The protein below binds the small molecule below.
Small molecule (SMILES): C[C@H]1O[C@@H](n2cnc3c(N)ncnc32)[C@H](O)[C@@H]1O

Sequence of chain 1.F:
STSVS

Binding-site contacts:
Ligand atom C2 contacts residue GLN268 of chain 1.E at 3.9 Å.
Ligand atom C5' contacts residue XOK4 of chain 1.F at 3.6 Å.
Ligand atom O3' contacts residue GLU202 of chain 1.E at 3.1 Å (salt-bridge).
Ligand atom C3' contacts residue GLU202 of chain 1.E at 3.6 Å.
Ligand atom N6 contacts residue TYR269 of chain 1.E at 3.6 Å.
Ligand atom C6 contacts residue LEU270 of chain 1.E at 3.6 Å (hydrophobic).
Ligand atom N7 contacts residue XOK4 of chain 1.F at 3.7 Å.
Ligand atom O2' contacts residue ASN237 of chain 1.E at 3.2 Å (h-bond).
Ligand atom C2 contacts residue ARG310 of chain 1.E at 3.3 Å.
Ligand atom N6 contacts residue PHE107 of chain 1.E at 2.9 Å (h-bond).
Ligand atom O3' contacts residue MET1 of chain 1.AA at 3.5 Å.
Ligand atom C2' contacts residue GLU202 of chain 1.E at 3.1 Å.
Ligand atom N1 contacts residue XOK4 of chain 1.F at 3.6 Å (h-bond).
Ligand atom C5' contacts residue VAL74 of chain 1.E at 3.6 Å (hydrophobic).
Ligand atom N3 contacts residue ILE239 of chain 1.E at 3.8 Å.
Ligand atom C5' contacts residue MET1 of chain 1.AA at 3.9 Å (hydrophobic).
Ligand atom N1 contacts residue ARG310 of chain 1.E at 3.6 Å.
Ligand atom O4' contacts residue XOK4 of chain 1.F at 3.2 Å.
Ligand atom N1 contacts residue TYR269 of chain 1.E at 3.6 Å.
Ligand atom O2' contacts residue ASN200 of chain 1.E at 3.5 Å (h-bond).
Ligand atom N6 contacts residue LEU270 of chain 1.E at 2.7 Å (h-bond).
Ligand atom C5 contacts residue XOK4 of chain 1.F at 3.6 Å.
Ligand atom C4 contacts residue XOK4 of chain 1.F at 3.7 Å.
Ligand atom O2' contacts residue GLU202 of chain 1.E at 2.7 Å (salt-bridge).
Ligand atom C6 contacts residue PHE107 of chain 1.E at 3.8 Å (hydrophobic).
Ligand atom N7 contacts residue PHE107 of chain 1.E at 3.5 Å.
Ligand atom O2' contacts residue ILE239 of chain 1.E at 3.9 Å.
Ligand atom N6 contacts residue XOK4 of chain 1.F at 3.6 Å.
Ligand atom O3' contacts residue LEU175 of chain 1.E at 3.8 Å.
Ligand atom C2 contacts residue XOK4 of chain 1.F at 3.7 Å.
Ligand atom N3 contacts residue ARG310 of chain 1.E at 3.4 Å (salt-bridge).
Ligand atom C3' contacts residue MET1 of chain 1.AA at 3.9 Å (hydrophobic).
Ligand atom N9 contacts residue XOK4 of chain 1.F at 3.9 Å.
Ligand atom C8 contacts residue XOK4 of chain 1.F at 3.7 Å.
Ligand atom O3' contacts residue ASN200 of chain 1.E at 3.0 Å (h-bond).
Ligand atom C8 contacts residue PHE107 of chain 1.E at 3.8 Å (hydrophobic).
Ligand atom N3 contacts residue XOK4 of chain 1.F at 3.8 Å.
Ligand atom N1 contacts residue LEU270 of chain 1.E at 3.3 Å (h-bond).
Ligand atom C5 contacts residue PHE107 of chain 1.E at 3.8 Å (hydrophobic).
Ligand atom C6 contacts residue XOK4 of chain 1.F at 3.6 Å.

Sequence of chain 1.E:
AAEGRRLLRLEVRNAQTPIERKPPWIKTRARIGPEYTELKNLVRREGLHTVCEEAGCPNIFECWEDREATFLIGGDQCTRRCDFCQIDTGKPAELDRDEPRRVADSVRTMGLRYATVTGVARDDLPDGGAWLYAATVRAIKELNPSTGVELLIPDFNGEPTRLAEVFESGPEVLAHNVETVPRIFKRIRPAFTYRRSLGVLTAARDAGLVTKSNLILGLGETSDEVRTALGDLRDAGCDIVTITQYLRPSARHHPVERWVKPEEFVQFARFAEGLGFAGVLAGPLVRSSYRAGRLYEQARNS